Binding-site contacts:
Ligand atom N6 contacts residue GLY422 of chain 6.A at 3.3 Å (h-bond).
Ligand atom C2 contacts residue GLY422 of chain 6.A at 3.2 Å.
Ligand atom C2' contacts residue PRO203 of chain 6.A at 3.3 Å (hydrophobic).
Ligand atom N1 contacts residue PRO203 of chain 6.A at 4.2 Å.
Ligand atom N1 contacts residue PRO203 of chain 6.A at 3.8 Å.
Ligand atom C2 contacts residue PRO203 of chain 6.A at 4.0 Å (hydrophobic).
Ligand atom N4 contacts residue ASP201 of chain 6.A at 2.6 Å.
Ligand atom C4 contacts residue PRO203 of chain 6.A at 4.1 Å (hydrophobic).
Ligand atom C6 contacts residue PRO203 of chain 6.A at 4.0 Å (hydrophobic).
Ligand atom N3 contacts residue ASP201 of chain 6.A at 4.2 Å.
Ligand atom C5 contacts residue ARG91 of chain 6.A at 4.2 Å.
Ligand atom C2 contacts residue VAL202 of chain 6.A at 4.1 Å (hydrophobic).
Ligand atom O3' contacts residue PRO414 of chain 6.A at 4.2 Å.
Ligand atom C4 contacts residue ASP201 of chain 6.A at 3.5 Å.
Ligand atom C6 contacts residue VAL202 of chain 6.A at 4.1 Å (hydrophobic).
Ligand atom C5 contacts residue VAL202 of chain 6.A at 3.6 Å (hydrophobic).
Ligand atom C5 contacts residue PRO203 of chain 6.A at 4.0 Å (hydrophobic).
Ligand atom C8 contacts residue HIS413 of chain 6.A at 3.9 Å.
Ligand atom C6 contacts residue VAL202 of chain 6.A at 4.2 Å (hydrophobic).
Ligand atom C4 contacts residue VAL202 of chain 6.A at 3.7 Å (hydrophobic).
Ligand atom N7 contacts residue HIS413 of chain 6.A at 4.2 Å.
Ligand atom C2' contacts residue PRO414 of chain 6.A at 3.6 Å (hydrophobic).
Ligand atom N1 contacts residue GLY422 of chain 6.A at 2.9 Å (h-bond).
Ligand atom C1' contacts residue PRO203 of chain 6.A at 4.1 Å (hydrophobic).
Ligand atom C6 contacts residue PRO203 of chain 6.A at 4.0 Å (hydrophobic).
Ligand atom C5 contacts residue PRO203 of chain 6.A at 3.8 Å (hydrophobic).
Ligand atom C5 contacts residue ASP201 of chain 6.A at 3.3 Å.
Ligand atom N6 contacts residue SER415 of chain 6.A at 3.8 Å.
Ligand atom C6 contacts residue GLY422 of chain 6.A at 3.7 Å.
Ligand atom N7 contacts residue PRO203 of chain 6.A at 4.1 Å.
Ligand atom N7 contacts residue ASN392 of chain 6.A at 4.2 Å.
Ligand atom N1 contacts residue VAL202 of chain 6.A at 3.5 Å.
Ligand atom N4 contacts residue VAL202 of chain 6.A at 2.9 Å (h-bond).
Ligand atom N6 contacts residue VAL202 of chain 6.A at 4.2 Å.
Ligand atom C4 contacts residue PRO203 of chain 6.A at 4.0 Å (hydrophobic).
Ligand atom N7 contacts residue SER415 of chain 6.A at 3.9 Å.
Ligand atom N6 contacts residue GLY420 of chain 6.A at 3.7 Å.
Ligand atom N6 contacts residue PHE421 of chain 6.A at 3.8 Å.
Ligand atom C6 contacts residue SER415 of chain 6.A at 4.1 Å.
Ligand atom C2' contacts residue HIS413 of chain 6.A at 3.7 Å.

Sequence of chain 6.A:
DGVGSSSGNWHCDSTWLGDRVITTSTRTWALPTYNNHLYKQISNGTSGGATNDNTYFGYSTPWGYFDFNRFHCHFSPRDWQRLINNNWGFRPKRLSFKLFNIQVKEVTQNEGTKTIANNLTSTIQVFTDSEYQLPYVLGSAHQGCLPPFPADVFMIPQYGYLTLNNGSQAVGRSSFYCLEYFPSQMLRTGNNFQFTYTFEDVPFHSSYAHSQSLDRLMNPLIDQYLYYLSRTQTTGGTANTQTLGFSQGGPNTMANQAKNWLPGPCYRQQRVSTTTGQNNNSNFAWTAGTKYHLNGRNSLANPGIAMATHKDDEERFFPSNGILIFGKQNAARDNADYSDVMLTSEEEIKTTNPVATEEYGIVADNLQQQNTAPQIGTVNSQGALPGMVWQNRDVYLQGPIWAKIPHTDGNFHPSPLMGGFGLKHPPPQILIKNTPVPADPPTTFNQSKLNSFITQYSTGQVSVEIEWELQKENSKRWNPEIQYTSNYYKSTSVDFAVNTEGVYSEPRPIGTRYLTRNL

The small molecule below binds the protein below.
Small molecule (SMILES): Nc1ccn([C@H]2C[C@H](O[P](=O)(O)OC[C@H]3O[C@@H](n4cnc5c(N)ncnc54)C[C@@H]3O)[C@@H](CO)O2)c(=O)n1